Sequence of chain 2.A:
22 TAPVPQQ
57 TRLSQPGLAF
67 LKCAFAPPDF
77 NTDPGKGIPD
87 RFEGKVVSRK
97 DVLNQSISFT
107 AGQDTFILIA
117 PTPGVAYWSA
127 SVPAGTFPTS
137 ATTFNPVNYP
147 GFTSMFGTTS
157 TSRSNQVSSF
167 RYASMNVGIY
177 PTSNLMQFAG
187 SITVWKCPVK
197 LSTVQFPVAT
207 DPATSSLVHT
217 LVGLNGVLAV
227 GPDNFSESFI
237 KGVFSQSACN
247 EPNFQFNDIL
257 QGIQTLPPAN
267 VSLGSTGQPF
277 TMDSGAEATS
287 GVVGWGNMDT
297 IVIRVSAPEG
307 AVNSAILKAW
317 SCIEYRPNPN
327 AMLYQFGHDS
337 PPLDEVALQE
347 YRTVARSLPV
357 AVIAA

Binding-site contacts:
Ligand atom CD1 contacts residue THR349 of chain 2.A at 4.4 Å.
Ligand atom CG2 contacts residue PHE71 of chain 2.A at 4.0 Å (hydrophobic).

The small molecule below binds the protein below.
Small molecule (SMILES): CC[C@H](C)[C@@H](C=O)NC(=O)[C@H](CO)NC(=O)[C@H](CCCCN)NC(=O)[C@@H](N)C(C)C